Binding-site contacts:
Ligand atom C5 contacts residue HIS167 of chain 6.A at 3.4 Å.
Ligand atom C5 contacts residue HIS71 of chain 19.A at 3.1 Å.
Ligand atom C5 contacts residue GLU171 of chain 6.A at 4.1 Å.
Ligand atom N2 contacts residue MN1 of chain 19.C at 4.4 Å.
Ligand atom N1 contacts residue GLU171 of chain 6.A at 3.1 Å (salt-bridge).
Ligand atom N4 contacts residue MN1 of chain 19.B at 4.4 Å.
Ligand atom C5 contacts residue MN1 of chain 19.B at 3.2 Å.
Ligand atom N2 contacts residue MN1 of chain 19.B at 3.2 Å.
Ligand atom N1 contacts residue HIS72 of chain 19.A at 3.2 Å (h-bond).
Ligand atom C3 contacts residue HIS71 of chain 19.A at 4.4 Å.
Ligand atom C3 contacts residue ARG119 of chain 10.A at 4.5 Å.
Ligand atom N4 contacts residue HIS71 of chain 19.A at 3.1 Å (h-bond).
Ligand atom C5 contacts residue LEU105 of chain 6.A at 4.5 Å (hydrophobic).
Ligand atom C5 contacts residue GLU75 of chain 19.A at 4.2 Å.
Ligand atom N4 contacts residue MN1 of chain 19.C at 2.2 Å.
Ligand atom N4 contacts residue HIS72 of chain 19.A at 4.4 Å.
Ligand atom N1 contacts residue HIS167 of chain 6.A at 3.2 Å (h-bond).
Ligand atom N4 contacts residue LEU105 of chain 6.A at 4.1 Å.
Ligand atom N2 contacts residue GLU171 of chain 6.A at 3.6 Å.
Ligand atom C3 contacts residue HIS168 of chain 6.A at 4.2 Å.
Ligand atom N1 contacts residue MN1 of chain 19.C at 4.4 Å.
Ligand atom N4 contacts residue GLU75 of chain 19.A at 3.3 Å (salt-bridge).
Ligand atom N1 contacts residue LEU105 of chain 6.A at 4.2 Å.
Ligand atom N4 contacts residue HIS168 of chain 6.A at 3.4 Å (h-bond).
Ligand atom C3 contacts residue GLU75 of chain 19.A at 3.8 Å.
Ligand atom C3 contacts residue MN1 of chain 19.C at 3.2 Å.
Ligand atom C3 contacts residue LEU105 of chain 6.A at 3.8 Å (hydrophobic).
Ligand atom N2 contacts residue HIS72 of chain 19.A at 4.1 Å.
Ligand atom C3 contacts residue MN1 of chain 19.B at 4.4 Å.
Ligand atom C5 contacts residue HIS72 of chain 19.A at 3.7 Å.
Ligand atom N1 contacts residue MN1 of chain 19.B at 2.3 Å.
Ligand atom C5 contacts residue HIS168 of chain 6.A at 3.8 Å.
Ligand atom C5 contacts residue MN1 of chain 19.C at 3.2 Å.
Ligand atom N1 contacts residue HIS71 of chain 19.A at 4.5 Å.
Ligand atom N2 contacts residue LEU105 of chain 6.A at 4.0 Å.

A small-molecule ligand and the protein it binds are described below.
Small molecule (SMILES): c1nnc[nH]1

Sequence of chain 19.A:
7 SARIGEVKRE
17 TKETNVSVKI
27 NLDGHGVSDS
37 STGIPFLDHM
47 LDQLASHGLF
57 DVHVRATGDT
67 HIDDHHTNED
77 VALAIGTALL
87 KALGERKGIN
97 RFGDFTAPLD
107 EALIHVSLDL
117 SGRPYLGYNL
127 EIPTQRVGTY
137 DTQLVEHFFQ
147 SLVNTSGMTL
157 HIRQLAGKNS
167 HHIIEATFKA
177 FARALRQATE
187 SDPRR

Sequence of chain 6.A:
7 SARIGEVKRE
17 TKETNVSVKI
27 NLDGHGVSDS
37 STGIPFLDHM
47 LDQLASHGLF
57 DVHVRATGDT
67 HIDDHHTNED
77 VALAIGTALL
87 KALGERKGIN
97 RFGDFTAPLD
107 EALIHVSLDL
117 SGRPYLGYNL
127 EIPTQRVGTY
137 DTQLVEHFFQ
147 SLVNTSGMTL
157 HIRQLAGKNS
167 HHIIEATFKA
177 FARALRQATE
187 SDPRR

Sequence of chain 10.A:
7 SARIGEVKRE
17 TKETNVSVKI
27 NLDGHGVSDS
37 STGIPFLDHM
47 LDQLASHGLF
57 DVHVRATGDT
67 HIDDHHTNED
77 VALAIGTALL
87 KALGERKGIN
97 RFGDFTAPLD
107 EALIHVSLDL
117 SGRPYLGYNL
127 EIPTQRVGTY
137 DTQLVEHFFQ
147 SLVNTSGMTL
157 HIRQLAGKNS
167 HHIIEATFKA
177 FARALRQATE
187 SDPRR